Sequence of chain 2.A:
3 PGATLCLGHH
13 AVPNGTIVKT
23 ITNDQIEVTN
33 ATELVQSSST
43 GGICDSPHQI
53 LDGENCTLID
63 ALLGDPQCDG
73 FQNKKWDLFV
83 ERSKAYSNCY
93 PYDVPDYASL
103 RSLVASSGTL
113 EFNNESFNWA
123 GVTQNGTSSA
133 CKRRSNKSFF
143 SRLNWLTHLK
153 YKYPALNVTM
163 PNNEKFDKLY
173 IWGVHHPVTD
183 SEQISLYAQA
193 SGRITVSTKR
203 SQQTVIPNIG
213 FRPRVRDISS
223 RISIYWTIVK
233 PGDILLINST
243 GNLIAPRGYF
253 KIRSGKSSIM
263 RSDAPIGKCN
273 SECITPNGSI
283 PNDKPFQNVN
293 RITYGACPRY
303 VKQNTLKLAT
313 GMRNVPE

Binding-site contacts:
Ligand atom O3 contacts residue THR242 of chain 3.A at 3.5 Å.
Ligand atom O5 contacts residue ASN159 of chain 3.A at 3.8 Å.
Ligand atom C6 contacts residue ASN159 of chain 3.A at 4.0 Å.
Ligand atom C4 contacts residue ALA157 of chain 3.A at 3.7 Å (hydrophobic).
Ligand atom C1 contacts residue GLY212 of chain 2.A at 4.4 Å.
Ligand atom C3 contacts residue ALA157 of chain 3.A at 4.2 Å (hydrophobic).
Ligand atom O5 contacts residue LEU158 of chain 3.A at 4.0 Å.
Ligand atom C7 contacts residue ASN240 of chain 3.A at 3.3 Å.
Ligand atom C5 contacts residue PHE213 of chain 2.A at 4.1 Å (hydrophobic).
Ligand atom C6 contacts residue NAG1 of chain 3.C at 3.8 Å.
Ligand atom C3 contacts residue ASN240 of chain 3.A at 3.8 Å.
Ligand atom O6 contacts residue ASN159 of chain 3.A at 4.2 Å.
Ligand atom O7 contacts residue THR181 of chain 2.A at 3.6 Å.
Ligand atom C7 contacts residue THR181 of chain 2.A at 4.3 Å.
Ligand atom O5 contacts residue PHE213 of chain 2.A at 4.0 Å.
Ligand atom O7 contacts residue SER241 of chain 3.A at 3.0 Å.
Ligand atom C1 contacts residue ASN240 of chain 3.A at 1.5 Å.
Ligand atom C1 contacts residue ALA157 of chain 3.A at 4.3 Å (hydrophobic).
Ligand atom O7 contacts residue ARG195 of chain 3.A at 4.1 Å.
Ligand atom O5 contacts residue ALA157 of chain 3.A at 4.0 Å.
Ligand atom C8 contacts residue ILE211 of chain 2.A at 4.0 Å (hydrophobic).
Ligand atom C8 contacts residue ASN240 of chain 3.A at 3.9 Å.
Ligand atom O7 contacts residue ASN240 of chain 3.A at 3.4 Å.
Ligand atom C8 contacts residue THR181 of chain 2.A at 4.2 Å.
Ligand atom C7 contacts residue THR242 of chain 3.A at 3.9 Å.
Ligand atom C8 contacts residue NAG1 of chain 3.C at 3.6 Å.
Ligand atom O7 contacts residue THR242 of chain 3.A at 3.2 Å (h-bond).
Ligand atom C8 contacts residue ARG195 of chain 3.A at 3.4 Å.
Ligand atom O3 contacts residue ALA157 of chain 3.A at 3.8 Å.
Ligand atom C6 contacts residue ALA157 of chain 3.A at 4.3 Å (hydrophobic).
Ligand atom C2 contacts residue ASN240 of chain 3.A at 2.5 Å.
Ligand atom C6 contacts residue PHE213 of chain 2.A at 4.3 Å (hydrophobic).
Ligand atom N2 contacts residue ILE211 of chain 2.A at 4.3 Å.
Ligand atom C1 contacts residue PHE213 of chain 2.A at 4.1 Å (hydrophobic).
Ligand atom C7 contacts residue SER241 of chain 3.A at 3.9 Å.
Ligand atom C5 contacts residue ALA157 of chain 3.A at 4.2 Å (hydrophobic).
Ligand atom O5 contacts residue ASN240 of chain 3.A at 2.4 Å (h-bond).
Ligand atom N2 contacts residue ASN240 of chain 3.A at 2.6 Å (h-bond).
Ligand atom O6 contacts residue ALA157 of chain 3.A at 3.5 Å.
Ligand atom C5 contacts residue ASN240 of chain 3.A at 3.8 Å.

This protein binds this small molecule.
Small molecule (SMILES): CC(=O)N[C@H]1[C@H](O[C@H]2[C@H](O)[C@@H](NC(C)=O)CO[C@@H]2CO)O[C@H](CO)[C@@H](O)[C@@H]1O

Sequence of chain 3.A:
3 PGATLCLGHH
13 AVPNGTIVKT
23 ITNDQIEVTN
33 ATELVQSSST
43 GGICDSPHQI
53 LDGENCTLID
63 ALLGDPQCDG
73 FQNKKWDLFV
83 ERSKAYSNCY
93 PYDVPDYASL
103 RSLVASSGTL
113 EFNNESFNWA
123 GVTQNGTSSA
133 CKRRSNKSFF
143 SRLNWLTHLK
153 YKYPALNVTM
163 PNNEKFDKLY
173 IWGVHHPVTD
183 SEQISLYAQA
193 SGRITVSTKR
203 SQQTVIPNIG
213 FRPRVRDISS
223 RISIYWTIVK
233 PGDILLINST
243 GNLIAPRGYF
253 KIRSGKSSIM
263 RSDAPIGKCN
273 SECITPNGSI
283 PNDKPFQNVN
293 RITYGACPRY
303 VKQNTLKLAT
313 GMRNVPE